Binding-site contacts:
Ligand atom C6 contacts residue PRO261 of chain 1.B at 4.2 Å (hydrophobic).
Ligand atom O7 contacts residue ASN416 of chain 1.B at 4.3 Å.
Ligand atom N2 contacts residue NAG1 of chain 1.Y at 4.3 Å.
Ligand atom C7 contacts residue NAG1 of chain 1.Y at 3.2 Å.
Ligand atom C7 contacts residue ASN232 of chain 1.B at 3.9 Å.
Ligand atom C1 contacts residue PRO261 of chain 1.B at 4.2 Å (hydrophobic).
Ligand atom C4 contacts residue ASN416 of chain 1.B at 4.2 Å.
Ligand atom C5 contacts residue PRO261 of chain 1.B at 4.3 Å (hydrophobic).
Ligand atom C5 contacts residue ASN416 of chain 1.B at 3.7 Å.
Ligand atom O7 contacts residue NAG1 of chain 1.Y at 2.4 Å (h-bond).
Ligand atom O7 contacts residue ASN232 of chain 1.B at 3.9 Å.
Ligand atom O7 contacts residue VAL414 of chain 1.B at 4.1 Å.
Ligand atom C8 contacts residue ASN416 of chain 1.B at 4.0 Å.
Ligand atom C7 contacts residue ASN416 of chain 1.B at 3.6 Å.
Ligand atom N2 contacts residue ASN416 of chain 1.B at 2.9 Å (h-bond).
Ligand atom C1 contacts residue ASN416 of chain 1.B at 1.4 Å.
Ligand atom C3 contacts residue ASN416 of chain 1.B at 3.8 Å.
Ligand atom C8 contacts residue NAG1 of chain 1.Y at 3.6 Å.
Ligand atom O5 contacts residue ASN416 of chain 1.B at 2.4 Å (h-bond).
Ligand atom C8 contacts residue ASN232 of chain 1.B at 3.5 Å.
Ligand atom C2 contacts residue ASN416 of chain 1.B at 2.5 Å.
Ligand atom O5 contacts residue PRO261 of chain 1.B at 3.6 Å.
Ligand atom C6 contacts residue LEU235 of chain 1.B at 4.0 Å (hydrophobic).

This protein binds this small molecule.
Small molecule (SMILES): CC(=O)N[C@@H]1[C@@H](O)[C@H](O)[C@@H](CO)O[C@H]1O

Sequence of chain 1.B:
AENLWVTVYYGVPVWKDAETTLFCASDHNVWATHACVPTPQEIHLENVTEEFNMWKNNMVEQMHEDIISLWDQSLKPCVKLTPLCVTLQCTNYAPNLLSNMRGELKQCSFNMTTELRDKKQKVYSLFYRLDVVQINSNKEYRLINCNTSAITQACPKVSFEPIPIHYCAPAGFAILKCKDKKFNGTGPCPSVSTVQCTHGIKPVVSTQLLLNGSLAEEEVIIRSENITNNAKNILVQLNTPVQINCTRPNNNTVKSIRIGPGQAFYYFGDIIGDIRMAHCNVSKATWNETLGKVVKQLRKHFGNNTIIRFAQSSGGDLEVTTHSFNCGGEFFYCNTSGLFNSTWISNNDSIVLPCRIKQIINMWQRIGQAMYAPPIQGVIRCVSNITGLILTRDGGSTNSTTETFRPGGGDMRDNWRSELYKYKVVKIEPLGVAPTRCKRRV